Sequence of chain 1.A:
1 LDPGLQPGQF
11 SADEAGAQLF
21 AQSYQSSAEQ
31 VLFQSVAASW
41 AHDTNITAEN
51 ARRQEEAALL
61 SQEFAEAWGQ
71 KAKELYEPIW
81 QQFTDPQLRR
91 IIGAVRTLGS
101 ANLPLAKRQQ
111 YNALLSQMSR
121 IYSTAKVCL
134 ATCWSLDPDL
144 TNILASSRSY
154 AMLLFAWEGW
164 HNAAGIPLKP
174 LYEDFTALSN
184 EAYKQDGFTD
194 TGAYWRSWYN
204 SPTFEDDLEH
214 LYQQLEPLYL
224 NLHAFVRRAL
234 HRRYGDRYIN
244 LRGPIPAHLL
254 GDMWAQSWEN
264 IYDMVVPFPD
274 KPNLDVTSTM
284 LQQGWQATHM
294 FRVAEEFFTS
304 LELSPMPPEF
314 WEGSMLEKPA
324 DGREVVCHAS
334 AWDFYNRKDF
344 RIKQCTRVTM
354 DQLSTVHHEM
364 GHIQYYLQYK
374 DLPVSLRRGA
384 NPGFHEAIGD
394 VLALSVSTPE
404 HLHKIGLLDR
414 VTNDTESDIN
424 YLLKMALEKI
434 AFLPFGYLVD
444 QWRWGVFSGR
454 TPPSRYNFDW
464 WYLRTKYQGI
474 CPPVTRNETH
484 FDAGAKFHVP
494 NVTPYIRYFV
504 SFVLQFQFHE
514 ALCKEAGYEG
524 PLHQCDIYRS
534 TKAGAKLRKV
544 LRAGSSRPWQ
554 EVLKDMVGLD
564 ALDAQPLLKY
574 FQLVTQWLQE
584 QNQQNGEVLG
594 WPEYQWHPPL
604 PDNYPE

This small molecule binds to this protein.
Small molecule (SMILES): CS(=O)(=O)N[C@@H](CCCCN)C(=O)NC[C@H](CC1(C(=O)N[C@@H](Cc2ccc(O)cc2)C(=O)O)CCCC1)C(=O)O

Binding-site contacts:
Ligand atom C17 contacts residue GLU362 of chain 1.A at 3.5 Å.
Ligand atom O37 contacts residue GLN259 of chain 1.A at 3.6 Å (h-bond).
Ligand atom O40 contacts residue HIS365 of chain 1.A at 3.2 Å (h-bond).
Ligand atom O36 contacts residue LYS489 of chain 1.A at 2.7 Å (salt-bridge).
Ligand atom C38 contacts residue GLU362 of chain 1.A at 3.6 Å.
Ligand atom O39 contacts residue HIS365 of chain 1.A at 3.4 Å (h-bond).
Ligand atom C15 contacts residue ALA332 of chain 1.A at 3.1 Å (hydrophobic).
Ligand atom C35 contacts residue TYR498 of chain 1.A at 3.6 Å (hydrophobic).
Ligand atom O13 contacts residue ALA334 of chain 1.A at 2.8 Å (h-bond).
Ligand atom O39 contacts residue ZN1 of chain 1.E at 1.9 Å.
Ligand atom C20 contacts residue THR358 of chain 1.A at 3.6 Å.
Ligand atom C23 contacts residue HIS331 of chain 1.A at 3.6 Å.
Ligand atom O24 contacts residue HIS491 of chain 1.A at 2.8 Å (h-bond).
Ligand atom N05 contacts residue ALA334 of chain 1.A at 2.9 Å (h-bond).
Ligand atom C35 contacts residue GLN259 of chain 1.A at 3.5 Å.
Ligand atom C08 contacts residue TYR369 of chain 1.A at 3.5 Å (hydrophobic).
Ligand atom O39 contacts residue TYR501 of chain 1.A at 3.0 Å (h-bond).
Ligand atom C26 contacts residue TYR501 of chain 1.A at 3.6 Å (hydrophobic).
Ligand atom O24 contacts residue HIS331 of chain 1.A at 2.8 Å (h-bond).
Ligand atom O04 contacts residue ALA334 of chain 1.A at 3.5 Å (h-bond).
Ligand atom C38 contacts residue ZN1 of chain 1.E at 2.6 Å.
Ligand atom C27 contacts residue TYR501 of chain 1.A at 3.6 Å (hydrophobic).
Ligand atom C33 contacts residue TYR501 of chain 1.A at 3.7 Å (hydrophobic).
Ligand atom C16 contacts residue TYR501 of chain 1.A at 3.6 Å (hydrophobic).
Ligand atom C17 contacts residue HIS331 of chain 1.A at 3.7 Å.
Ligand atom O40 contacts residue HIS361 of chain 1.A at 3.4 Å (h-bond).
Ligand atom C22 contacts residue HIS361 of chain 1.A at 3.5 Å.
Ligand atom O36 contacts residue HIS491 of chain 1.A at 3.4 Å.
Ligand atom O39 contacts residue GLU389 of chain 1.A at 3.0 Å (salt-bridge).
Ligand atom O36 contacts residue TYR498 of chain 1.A at 2.7 Å (h-bond).
Ligand atom O13 contacts residue SER333 of chain 1.A at 3.1 Å.
Ligand atom C22 contacts residue GLU362 of chain 1.A at 3.3 Å.
Ligand atom O39 contacts residue HIS361 of chain 1.A at 3.4 Å (h-bond).
Ligand atom O40 contacts residue GLU362 of chain 1.A at 2.7 Å (salt-bridge).
Ligand atom O40 contacts residue ZN1 of chain 1.E at 2.5 Å.
Ligand atom O24 contacts residue TYR501 of chain 1.A at 3.5 Å (h-bond).
Ligand atom C23 contacts residue TYR501 of chain 1.A at 3.6 Å (hydrophobic).
Ligand atom O36 contacts residue GLN259 of chain 1.A at 3.1 Å (h-bond).
Ligand atom O34 contacts residue ASP393 of chain 1.A at 3.5 Å (salt-bridge).
Ligand atom C17 contacts residue ALA332 of chain 1.A at 3.1 Å (hydrophobic).